Binding-site contacts:
Ligand atom N4 contacts residue VAL111 of chain 1.A at 4.0 Å.
Ligand atom C9 contacts residue ALA99 of chain 1.A at 3.9 Å (hydrophobic).
Ligand atom N4 contacts residue PHE153 of chain 1.A at 3.8 Å.
Ligand atom C7 contacts residue TYR88 of chain 1.A at 3.7 Å (hydrophobic).
Ligand atom C5 contacts residue ALA99 of chain 1.A at 3.8 Å (hydrophobic).
Ligand atom C1 contacts residue ALA99 of chain 1.A at 3.5 Å (hydrophobic).
Ligand atom C1 contacts residue VAL111 of chain 1.A at 4.4 Å (hydrophobic).
Ligand atom CL8 contacts residue VAL87 of chain 1.A at 3.6 Å.
Ligand atom C7 contacts residue ALA99 of chain 1.A at 3.8 Å (hydrophobic).
Ligand atom C7 contacts residue LEU84 of chain 1.A at 4.1 Å (hydrophobic).
Ligand atom C6 contacts residue VAL111 of chain 1.A at 2.9 Å (hydrophobic).
Ligand atom C2 contacts residue LEU118 of chain 1.A at 4.3 Å (hydrophobic).
Ligand atom C2 contacts residue ALA99 of chain 1.A at 3.6 Å (hydrophobic).
Ligand atom C6 contacts residue ALA99 of chain 1.A at 3.6 Å (hydrophobic).
Ligand atom C9 contacts residue LEU84 of chain 1.A at 3.8 Å (hydrophobic).
Ligand atom C3 contacts residue LEU118 of chain 1.A at 3.6 Å (hydrophobic).
Ligand atom CL8 contacts residue ALA99 of chain 1.A at 4.3 Å.
Ligand atom CL8 contacts residue LEU121 of chain 1.A at 3.4 Å.
Ligand atom C3 contacts residue VAL87 of chain 1.A at 4.4 Å (hydrophobic).
Ligand atom C6 contacts residue VAL103 of chain 1.A at 3.5 Å (hydrophobic).
Ligand atom CL8 contacts residue LEU91 of chain 1.A at 3.9 Å.
Ligand atom N4 contacts residue ALA99 of chain 1.A at 4.0 Å.
Ligand atom CL8 contacts residue PHE153 of chain 1.A at 4.2 Å.
Ligand atom C1 contacts residue LEU118 of chain 1.A at 3.6 Å (hydrophobic).
Ligand atom C1 contacts residue GLN102 of chain 1.A at 4.1 Å.
Ligand atom C5 contacts residue LEU84 of chain 1.A at 4.0 Å (hydrophobic).
Ligand atom C9 contacts residue ILE78 of chain 1.A at 4.2 Å (hydrophobic).
Ligand atom C7 contacts residue LEU118 of chain 1.A at 4.2 Å (hydrophobic).
Ligand atom N4 contacts residue LEU118 of chain 1.A at 3.8 Å.
Ligand atom C5 contacts residue VAL103 of chain 1.A at 4.3 Å (hydrophobic).
Ligand atom C7 contacts residue LEU91 of chain 1.A at 4.4 Å (hydrophobic).
Ligand atom CL8 contacts residue LEU118 of chain 1.A at 3.8 Å.
Ligand atom C3 contacts residue ALA99 of chain 1.A at 3.5 Å (hydrophobic).
Ligand atom C5 contacts residue ILE78 of chain 1.A at 4.1 Å (hydrophobic).
Ligand atom C9 contacts residue TYR88 of chain 1.A at 3.9 Å (hydrophobic).
Ligand atom C2 contacts residue VAL103 of chain 1.A at 4.3 Å (hydrophobic).
Ligand atom C7 contacts residue VAL87 of chain 1.A at 4.0 Å (hydrophobic).
Ligand atom C6 contacts residue GLN102 of chain 1.A at 3.8 Å.
Ligand atom N4 contacts residue GLN102 of chain 1.A at 2.9 Å (h-bond).
Ligand atom C2 contacts residue VAL111 of chain 1.A at 4.0 Å (hydrophobic).

The small molecule below binds the protein below.
Small molecule (SMILES): Cc1cccc(Cl)c1N

Sequence of chain 1.A:
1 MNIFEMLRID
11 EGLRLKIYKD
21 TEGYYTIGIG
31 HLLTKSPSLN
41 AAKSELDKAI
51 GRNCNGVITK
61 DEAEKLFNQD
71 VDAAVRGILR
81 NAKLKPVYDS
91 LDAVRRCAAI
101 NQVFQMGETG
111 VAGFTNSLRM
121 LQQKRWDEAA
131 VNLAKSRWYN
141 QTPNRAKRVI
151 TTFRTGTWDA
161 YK